Binding-site contacts:
Ligand atom C contacts residue GLU245 of chain 1.A at 3.9 Å.
Ligand atom CD contacts residue LEU75 of chain 1.A at 3.9 Å (hydrophobic).
Ligand atom CD2 contacts residue GLU83 of chain 1.A at 3.7 Å.
Ligand atom NE2 contacts residue LEU75 of chain 1.A at 3.6 Å.
Ligand atom CD1 contacts residue LEU82 of chain 1.A at 4.0 Å (hydrophobic).
Ligand atom O contacts residue LYS65 of chain 1.A at 3.5 Å (salt-bridge).
Ligand atom CD1 contacts residue LEU242 of chain 1.A at 3.8 Å (hydrophobic).
Ligand atom CD1 contacts residue ILE61 of chain 1.A at 3.4 Å (hydrophobic).
Ligand atom CD1 contacts residue LEU75 of chain 1.A at 4.0 Å (hydrophobic).
Ligand atom CD contacts residue GLU245 of chain 1.A at 3.8 Å.
Ligand atom NE2 contacts residue LEU75 of chain 1.A at 3.6 Å.
Ligand atom ND1 contacts residue LEU75 of chain 1.A at 3.5 Å.
Ligand atom N contacts residue GLU245 of chain 1.A at 3.1 Å (salt-bridge).
Ligand atom CA contacts residue GLU245 of chain 1.A at 3.8 Å.
Ligand atom CD1 contacts residue VAL79 of chain 1.A at 3.6 Å (hydrophobic).
Ligand atom CB contacts residue LEU242 of chain 1.A at 3.9 Å (hydrophobic).
Ligand atom CD1 contacts residue GLU245 of chain 1.A at 3.6 Å.
Ligand atom C contacts residue LYS65 of chain 1.A at 3.5 Å.
Ligand atom CG contacts residue LEU75 of chain 1.A at 3.6 Å (hydrophobic).
Ligand atom CB contacts residue LEU75 of chain 1.A at 3.6 Å (hydrophobic).
Ligand atom CD2 contacts residue VAL79 of chain 1.A at 3.6 Å (hydrophobic).
Ligand atom CD2 contacts residue LEU82 of chain 1.A at 4.0 Å (hydrophobic).
Ligand atom CG contacts residue ILE61 of chain 1.A at 4.0 Å (hydrophobic).
Ligand atom CA contacts residue GLU245 of chain 1.A at 3.9 Å.
Ligand atom CB contacts residue GLU245 of chain 1.A at 3.7 Å.
Ligand atom CA contacts residue LYS65 of chain 1.A at 3.7 Å.
Ligand atom ND1 contacts residue VAL79 of chain 1.A at 4.0 Å.
Ligand atom CB contacts residue ILE61 of chain 1.A at 3.9 Å (hydrophobic).
Ligand atom CE1 contacts residue LEU75 of chain 1.A at 3.0 Å (hydrophobic).
Ligand atom C contacts residue LYS65 of chain 1.A at 3.7 Å.
Ligand atom CD1 contacts residue GLN78 of chain 1.A at 3.9 Å.
Ligand atom O contacts residue LYS65 of chain 1.A at 3.0 Å (salt-bridge).
Ligand atom CD2 contacts residue MET246 of chain 1.A at 3.7 Å (hydrophobic).
Ligand atom N contacts residue LEU242 of chain 1.A at 4.0 Å.
Ligand atom CD2 contacts residue ILE61 of chain 1.A at 3.8 Å (hydrophobic).
Ligand atom CA contacts residue VAL79 of chain 1.A at 4.1 Å (hydrophobic).
Ligand atom CG1 contacts residue GLU245 of chain 1.A at 3.4 Å.
Ligand atom CG2 contacts residue LEU242 of chain 1.A at 3.6 Å (hydrophobic).
Ligand atom CD1 contacts residue ASP241 of chain 1.A at 3.7 Å.
Ligand atom CD2 contacts residue GLN78 of chain 1.A at 3.7 Å.

A protein and the small-molecule ligand that binds it are described below.
Small molecule (SMILES): CCC[C@H](N)C(=O)N[C@H](C(=O)N[C@@H](CC(C)C)C(=O)N[C@@H](Cc1cnc[nH]1)C(=O)N[C@@H](CCCN=C(N)N)C(=O)N[C@@H](CC(C)C)C(=O)N[C@@H](CC(C)C)C(=O)N[C@@H](CCC(N)=O)C(=O)N[C@H](C=O)CCC(=O)O)[C@@H](C)CC

Sequence of chain 1.A:
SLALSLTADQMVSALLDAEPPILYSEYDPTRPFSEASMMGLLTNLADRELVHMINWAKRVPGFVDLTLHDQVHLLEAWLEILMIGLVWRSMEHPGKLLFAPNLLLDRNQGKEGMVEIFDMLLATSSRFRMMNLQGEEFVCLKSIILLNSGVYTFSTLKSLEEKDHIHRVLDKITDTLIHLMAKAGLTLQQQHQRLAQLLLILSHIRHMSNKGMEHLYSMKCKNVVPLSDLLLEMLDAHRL